Sequence of chain 1.A:
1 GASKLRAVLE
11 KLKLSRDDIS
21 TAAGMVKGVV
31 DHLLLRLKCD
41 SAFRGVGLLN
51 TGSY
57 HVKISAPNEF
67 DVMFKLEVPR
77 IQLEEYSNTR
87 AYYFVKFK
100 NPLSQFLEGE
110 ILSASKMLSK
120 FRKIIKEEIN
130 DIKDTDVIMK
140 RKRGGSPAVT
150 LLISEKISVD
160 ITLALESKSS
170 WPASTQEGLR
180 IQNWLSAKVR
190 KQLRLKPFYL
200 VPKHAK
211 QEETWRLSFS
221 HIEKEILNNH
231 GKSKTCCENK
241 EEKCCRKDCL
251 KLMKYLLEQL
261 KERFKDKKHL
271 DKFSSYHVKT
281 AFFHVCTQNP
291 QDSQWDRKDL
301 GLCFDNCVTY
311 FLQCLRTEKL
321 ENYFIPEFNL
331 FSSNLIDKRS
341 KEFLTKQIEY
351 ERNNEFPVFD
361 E

A small-molecule ligand and the protein it binds are described below.
Small molecule (SMILES): O=C(O)c1cc(-c2ccccc2O)nc2c(Cl)cccc12

Binding-site contacts:
Ligand atom C16 contacts residue LEU217 of chain 1.A at 3.5 Å (hydrophobic).
Ligand atom C21 contacts residue ALA87 of chain 1.A at 3.8 Å (hydrophobic).
Ligand atom O14 contacts residue ARG216 of chain 1.A at 4.0 Å.
Ligand atom O11 contacts residue SER218 of chain 1.A at 3.2 Å (h-bond).
Ligand atom O14 contacts residue LEU330 of chain 1.A at 3.7 Å.
Ligand atom C16 contacts residue ASN322 of chain 1.A at 3.5 Å.
Ligand atom C10 contacts residue ARG216 of chain 1.A at 3.7 Å.
Ligand atom C16 contacts residue ARG216 of chain 1.A at 3.5 Å.
Ligand atom C20 contacts residue ARG216 of chain 1.A at 3.5 Å.
Ligand atom C8 contacts residue SER218 of chain 1.A at 3.2 Å.
Ligand atom O12 contacts residue SER220 of chain 1.A at 3.9 Å.
Ligand atom C2 contacts residue ARG216 of chain 1.A at 3.7 Å.
Ligand atom O12 contacts residue SER218 of chain 1.A at 2.6 Å (h-bond).
Ligand atom C8 contacts residue PHE219 of chain 1.A at 4.0 Å (hydrophobic).
Ligand atom C19 contacts residue ARG216 of chain 1.A at 3.8 Å.
Ligand atom N1 contacts residue TYR276 of chain 1.A at 3.5 Å.
Ligand atom N1 contacts residue ARG216 of chain 1.A at 3.4 Å (salt-bridge).
Ligand atom O11 contacts residue SER220 of chain 1.A at 3.4 Å (h-bond).
Ligand atom C3 contacts residue TYR276 of chain 1.A at 3.9 Å (hydrophobic).
Ligand atom O11 contacts residue PHE219 of chain 1.A at 3.0 Å (h-bond).
Ligand atom C21 contacts residue ASN322 of chain 1.A at 3.8 Å.
Ligand atom C6 contacts residue LEU217 of chain 1.A at 4.0 Å (hydrophobic).
Ligand atom C2 contacts residue TYR276 of chain 1.A at 3.7 Å (hydrophobic).
Ligand atom C7 contacts residue ASN322 of chain 1.A at 3.9 Å.
Ligand atom C21 contacts residue ARG216 of chain 1.A at 3.6 Å.
Ligand atom C7 contacts residue ARG216 of chain 1.A at 3.4 Å.
Ligand atom C21 contacts residue PHE328 of chain 1.A at 3.5 Å (hydrophobic).
Ligand atom O11 contacts residue GLU223 of chain 1.A at 3.4 Å (salt-bridge).
Ligand atom C6 contacts residue TYR276 of chain 1.A at 3.6 Å (hydrophobic).
Ligand atom C4 contacts residue ARG216 of chain 1.A at 3.8 Å.
Ligand atom C20 contacts residue ASN322 of chain 1.A at 3.4 Å.
Ligand atom C4 contacts residue TYR276 of chain 1.A at 3.8 Å (hydrophobic).
Ligand atom CL13 contacts residue TYR276 of chain 1.A at 3.7 Å.
Ligand atom C18 contacts residue TYR276 of chain 1.A at 3.9 Å (hydrophobic).
Ligand atom C5 contacts residue TYR276 of chain 1.A at 3.8 Å (hydrophobic).
Ligand atom C9 contacts residue TYR276 of chain 1.A at 3.6 Å (hydrophobic).
Ligand atom C19 contacts residue PHE328 of chain 1.A at 3.2 Å (hydrophobic).
Ligand atom C20 contacts residue ALA87 of chain 1.A at 3.8 Å (hydrophobic).
Ligand atom C10 contacts residue LEU330 of chain 1.A at 4.0 Å (hydrophobic).
Ligand atom C19 contacts residue LEU330 of chain 1.A at 3.8 Å (hydrophobic).